The small molecule below binds the protein below.
Small molecule (SMILES): CC(=O)N[C@H]1[C@H](O[C@H]2[C@H](O)[C@@H](NC(C)=O)CO[C@@H]2CO)O[C@H](CO)[C@@H](O)[C@@H]1O

Sequence of chain 1.E:
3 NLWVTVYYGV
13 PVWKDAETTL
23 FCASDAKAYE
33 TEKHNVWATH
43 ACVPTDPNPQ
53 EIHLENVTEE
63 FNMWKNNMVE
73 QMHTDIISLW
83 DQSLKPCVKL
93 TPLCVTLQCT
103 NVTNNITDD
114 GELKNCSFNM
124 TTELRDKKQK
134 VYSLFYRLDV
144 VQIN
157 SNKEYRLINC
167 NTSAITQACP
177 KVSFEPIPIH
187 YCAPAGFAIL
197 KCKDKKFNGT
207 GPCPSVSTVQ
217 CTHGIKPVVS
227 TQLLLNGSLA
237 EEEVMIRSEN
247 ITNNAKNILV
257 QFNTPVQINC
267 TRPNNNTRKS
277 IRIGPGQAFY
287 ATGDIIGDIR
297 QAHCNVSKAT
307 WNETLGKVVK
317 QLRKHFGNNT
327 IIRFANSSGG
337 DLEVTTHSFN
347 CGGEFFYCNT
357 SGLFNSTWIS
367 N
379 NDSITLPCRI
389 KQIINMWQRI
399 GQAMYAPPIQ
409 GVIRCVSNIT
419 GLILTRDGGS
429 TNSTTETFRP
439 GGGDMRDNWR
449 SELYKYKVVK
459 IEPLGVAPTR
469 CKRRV

Binding-site contacts:
Ligand atom C5 contacts residue ILE292 of chain 1.E at 3.7 Å (hydrophobic).
Ligand atom C6 contacts residue ILE292 of chain 1.E at 3.7 Å (hydrophobic).
Ligand atom C3 contacts residue ASN271 of chain 1.E at 3.8 Å.
Ligand atom C1 contacts residue ASN271 of chain 1.E at 1.4 Å.
Ligand atom O5 contacts residue ASN271 of chain 1.E at 2.3 Å (h-bond).
Ligand atom C2 contacts residue ASN271 of chain 1.E at 2.5 Å.
Ligand atom C1 contacts residue ILE292 of chain 1.E at 3.8 Å (hydrophobic).
Ligand atom C8 contacts residue GLY409 of chain 1.E at 3.7 Å.
Ligand atom C7 contacts residue ASN271 of chain 1.E at 3.9 Å.
Ligand atom C4 contacts residue ASN271 of chain 1.E at 4.3 Å.
Ligand atom O5 contacts residue ILE292 of chain 1.E at 3.3 Å.
Ligand atom O7 contacts residue ASN271 of chain 1.E at 4.3 Å.
Ligand atom C8 contacts residue ILE292 of chain 1.E at 4.3 Å (hydrophobic).
Ligand atom O7 contacts residue ILE292 of chain 1.E at 4.2 Å.
Ligand atom O6 contacts residue ASN271 of chain 1.E at 4.4 Å.
Ligand atom C7 contacts residue GLY409 of chain 1.E at 4.4 Å.
Ligand atom N2 contacts residue GLY409 of chain 1.E at 4.3 Å.
Ligand atom O6 contacts residue ILE292 of chain 1.E at 4.2 Å.
Ligand atom C5 contacts residue ASN271 of chain 1.E at 3.6 Å.
Ligand atom N2 contacts residue ASN271 of chain 1.E at 3.0 Å (h-bond).